The protein below binds the small molecule below.
Small molecule (SMILES): Cc1cc(N)nc(C[C@@H]2CNC[C@@H]2OCCNC[C@H](F)c2cccc(F)c2)c1

Sequence of chain 1.B:
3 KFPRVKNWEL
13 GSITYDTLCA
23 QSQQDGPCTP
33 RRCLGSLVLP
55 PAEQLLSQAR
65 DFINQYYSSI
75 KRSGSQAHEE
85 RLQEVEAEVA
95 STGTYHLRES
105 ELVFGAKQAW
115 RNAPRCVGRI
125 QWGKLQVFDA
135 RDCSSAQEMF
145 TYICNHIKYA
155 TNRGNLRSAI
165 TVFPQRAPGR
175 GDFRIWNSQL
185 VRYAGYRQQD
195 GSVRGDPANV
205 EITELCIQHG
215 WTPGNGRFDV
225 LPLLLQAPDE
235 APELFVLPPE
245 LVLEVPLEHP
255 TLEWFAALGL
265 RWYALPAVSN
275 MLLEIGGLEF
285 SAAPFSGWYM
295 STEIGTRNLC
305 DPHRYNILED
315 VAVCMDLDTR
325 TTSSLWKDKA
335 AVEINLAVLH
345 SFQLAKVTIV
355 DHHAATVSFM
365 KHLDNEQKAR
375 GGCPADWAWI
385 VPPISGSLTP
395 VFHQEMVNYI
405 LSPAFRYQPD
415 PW

Binding-site contacts:
Ligand atom C2' contacts residue HEM1 of chain 1.J at 3.4 Å.
Ligand atom C15 contacts residue GLU297 of chain 1.B at 3.7 Å.
Ligand atom F13 contacts residue HEM1 of chain 1.J at 3.7 Å.
Ligand atom C2 contacts residue GLN183 of chain 1.B at 3.4 Å.
Ligand atom C4A contacts residue TYR411 of chain 1.B at 3.4 Å (hydrophobic).
Ligand atom C7A contacts residue HEM1 of chain 1.J at 3.6 Å.
Ligand atom N1' contacts residue H4B1 of chain 1.K at 2.8 Å (h-bond).
Ligand atom C6A contacts residue HEM1 of chain 1.J at 3.7 Å.
Ligand atom F13 contacts residue GLY291 of chain 1.B at 3.3 Å.
Ligand atom F5 contacts residue HEM1 of chain 1.J at 3.4 Å.
Ligand atom C16 contacts residue GLU297 of chain 1.B at 2.9 Å.
Ligand atom C5A contacts residue LEU41 of chain 1.B at 3.7 Å (hydrophobic).
Ligand atom C6A contacts residue TYR411 of chain 1.B at 3.4 Å (hydrophobic).
Ligand atom C14 contacts residue HEM1 of chain 1.J at 3.4 Å.
Ligand atom C15 contacts residue TRP292 of chain 1.B at 3.2 Å (hydrophobic).
Ligand atom C5' contacts residue HEM1 of chain 1.J at 3.2 Å.
Ligand atom F5 contacts residue VAL272 of chain 1.B at 3.6 Å.
Ligand atom C2A contacts residue HEM1 of chain 1.J at 3.6 Å.
Ligand atom C5' contacts residue H4B1 of chain 1.K at 3.5 Å.
Ligand atom O1 contacts residue HEM1 of chain 1.J at 3.3 Å (h-bond).
Ligand atom C3A contacts residue TYR411 of chain 1.B at 3.7 Å (hydrophobic).
Ligand atom N2 contacts residue HEM1 of chain 1.J at 3.2 Å (h-bond).
Ligand atom C4 contacts residue HEM1 of chain 1.J at 3.5 Å.
Ligand atom N6A contacts residue ARG119 of chain 1.B at 3.5 Å (salt-bridge).
Ligand atom C3 contacts residue GLU297 of chain 1.B at 3.6 Å.
Ligand atom C5A contacts residue VAL40 of chain 1.B at 3.6 Å (hydrophobic).
Ligand atom F13 contacts residue PRO270 of chain 1.B at 3.6 Å.
Ligand atom C14 contacts residue TRP292 of chain 1.B at 3.6 Å (hydrophobic).
Ligand atom N1' contacts residue HEM1 of chain 1.J at 2.7 Å (h-bond).
Ligand atom F13 contacts residue PHE289 of chain 1.B at 3.6 Å.
Ligand atom C15 contacts residue HEM1 of chain 1.J at 3.5 Å.
Ligand atom C8A contacts residue TYR411 of chain 1.B at 3.6 Å (hydrophobic).
Ligand atom C5A contacts residue TYR411 of chain 1.B at 3.3 Å (hydrophobic).
Ligand atom C4 contacts residue GLU297 of chain 1.B at 3.1 Å.
Ligand atom N6A contacts residue HEM1 of chain 1.J at 2.9 Å (h-bond).
Ligand atom C8A contacts residue TRP10 of chain 1.A at 3.7 Å (hydrophobic).
Ligand atom C5' contacts residue TRP383 of chain 1.B at 3.3 Å (hydrophobic).
Ligand atom N1A contacts residue HEM1 of chain 1.J at 2.8 Å (h-bond).
Ligand atom C1 contacts residue GLN183 of chain 1.B at 3.5 Å.
Ligand atom C11 contacts residue GLU297 of chain 1.B at 3.4 Å.

Sequence of chain 1.A:
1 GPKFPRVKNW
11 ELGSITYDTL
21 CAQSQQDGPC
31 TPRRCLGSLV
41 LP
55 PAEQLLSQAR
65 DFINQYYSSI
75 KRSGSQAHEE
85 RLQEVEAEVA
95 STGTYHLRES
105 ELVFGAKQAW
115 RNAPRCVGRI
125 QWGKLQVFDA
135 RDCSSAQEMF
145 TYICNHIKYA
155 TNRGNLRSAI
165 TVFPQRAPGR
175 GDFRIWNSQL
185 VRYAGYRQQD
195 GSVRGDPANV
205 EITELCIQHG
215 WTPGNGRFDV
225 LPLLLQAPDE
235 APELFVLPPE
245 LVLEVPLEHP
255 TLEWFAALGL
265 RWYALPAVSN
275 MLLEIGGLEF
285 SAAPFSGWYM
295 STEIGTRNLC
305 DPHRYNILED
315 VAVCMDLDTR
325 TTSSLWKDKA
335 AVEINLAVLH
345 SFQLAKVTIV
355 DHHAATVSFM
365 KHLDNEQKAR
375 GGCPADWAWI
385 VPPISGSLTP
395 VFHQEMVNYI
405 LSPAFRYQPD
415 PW